This small molecule binds to this protein.
Small molecule (SMILES): CC(C)C[C@H](NC(=O)[C@@H](N)CC(=O)O)C(=O)N[C@@H](Cc1ccc(OP(=O)(O)O)cc1)C(=O)N[C@H](C=O)CC(=O)O

Sequence of chain 1.D:
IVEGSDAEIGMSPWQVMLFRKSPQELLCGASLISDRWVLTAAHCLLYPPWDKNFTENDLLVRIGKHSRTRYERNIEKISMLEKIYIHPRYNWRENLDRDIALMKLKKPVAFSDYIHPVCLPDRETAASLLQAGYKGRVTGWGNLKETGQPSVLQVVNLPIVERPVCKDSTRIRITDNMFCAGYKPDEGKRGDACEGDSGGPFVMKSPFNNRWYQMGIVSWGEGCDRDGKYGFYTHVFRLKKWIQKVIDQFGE

Binding-site contacts:
Ligand atom O contacts residue ARG123 of chain 1.D at 3.6 Å.
Ligand atom C contacts residue PHE244 of chain 1.D at 3.7 Å (hydrophobic).
Ligand atom CA contacts residue ARG245 of chain 1.D at 3.6 Å.
Ligand atom CD2 contacts residue ARG245 of chain 1.D at 4.0 Å.
Ligand atom CZ contacts residue PHE244 of chain 1.D at 3.6 Å (hydrophobic).
Ligand atom OH contacts residue PHE244 of chain 1.D at 3.4 Å.
Ligand atom OH contacts residue LYS248 of chain 1.D at 3.7 Å.
Ligand atom C contacts residue ARG245 of chain 1.D at 3.8 Å.
Ligand atom OD1 contacts residue ARG245 of chain 1.D at 3.5 Å (salt-bridge).
Ligand atom O1P contacts residue LYS248 of chain 1.D at 2.8 Å.
Ligand atom CB contacts residue ARG245 of chain 1.D at 4.0 Å.
Ligand atom CD1 contacts residue LYS248 of chain 1.D at 3.7 Å.
Ligand atom CE2 contacts residue LYS247 of chain 1.D at 4.0 Å.
Ligand atom O2P contacts residue PHE244 of chain 1.D at 4.0 Å.
Ligand atom CA contacts residue ARG245 of chain 1.D at 3.7 Å.
Ligand atom OD1 contacts residue ARG98 of chain 1.D at 3.1 Å (salt-bridge).
Ligand atom P contacts residue LYS247 of chain 1.D at 3.6 Å.
Ligand atom O contacts residue PHE244 of chain 1.D at 4.0 Å.
Ligand atom CB contacts residue ARG245 of chain 1.D at 3.3 Å.
Ligand atom CE1 contacts residue LYS248 of chain 1.D at 3.3 Å.
Ligand atom OD1 contacts residue ASN184 of chain 1.D at 3.4 Å (h-bond).
Ligand atom CD2 contacts residue PHE244 of chain 1.D at 3.3 Å (hydrophobic).
Ligand atom OH contacts residue LYS247 of chain 1.D at 3.1 Å.
Ligand atom CA contacts residue PHE244 of chain 1.D at 3.8 Å (hydrophobic).
Ligand atom OD2 contacts residue LEU246 of chain 1.D at 3.9 Å.
Ligand atom CD2 contacts residue LYS248 of chain 1.D at 4.0 Å.
Ligand atom O3P contacts residue LYS247 of chain 1.D at 2.5 Å (salt-bridge).
Ligand atom OD2 contacts residue ARG98 of chain 1.D at 2.9 Å (salt-bridge).
Ligand atom O2P contacts residue ARG123 of chain 1.D at 3.2 Å (salt-bridge).
Ligand atom CG contacts residue ASN184 of chain 1.D at 3.7 Å.
Ligand atom P contacts residue LYS248 of chain 1.D at 3.9 Å.
Ligand atom CG contacts residue ARG98 of chain 1.D at 3.6 Å.
Ligand atom CE2 contacts residue PHE244 of chain 1.D at 3.3 Å (hydrophobic).
Ligand atom CG contacts residue LYS248 of chain 1.D at 3.8 Å.
Ligand atom CB contacts residue ASN184 of chain 1.D at 3.6 Å.
Ligand atom N contacts residue ARG245 of chain 1.D at 2.9 Å (salt-bridge).
Ligand atom CZ contacts residue LYS248 of chain 1.D at 3.5 Å.
Ligand atom O contacts residue ARG245 of chain 1.D at 3.4 Å.
Ligand atom N contacts residue PHE244 of chain 1.D at 4.0 Å.
Ligand atom CB contacts residue LEU246 of chain 1.D at 3.8 Å (hydrophobic).